Binding-site contacts:
Ligand atom O7 contacts residue THR156 of chain 1.B at 4.0 Å.
Ligand atom C2 contacts residue ASN154 of chain 1.B at 2.5 Å.
Ligand atom C8 contacts residue GLY150 of chain 1.B at 3.9 Å.
Ligand atom N2 contacts residue GLY150 of chain 1.B at 4.2 Å.
Ligand atom C3 contacts residue ASN154 of chain 1.B at 3.8 Å.
Ligand atom O5 contacts residue ASN154 of chain 1.B at 2.4 Å (h-bond).
Ligand atom C4 contacts residue ASN154 of chain 1.B at 4.3 Å.
Ligand atom C8 contacts residue ASN154 of chain 1.B at 4.4 Å.
Ligand atom C8 contacts residue ALA147 of chain 1.B at 3.3 Å (hydrophobic).
Ligand atom N2 contacts residue ASN154 of chain 1.B at 3.0 Å (h-bond).
Ligand atom C1 contacts residue GLY150 of chain 1.B at 4.1 Å.
Ligand atom C1 contacts residue ASN154 of chain 1.B at 1.4 Å.
Ligand atom C7 contacts residue GLY150 of chain 1.B at 4.0 Å.
Ligand atom O7 contacts residue GLY150 of chain 1.B at 4.5 Å.
Ligand atom C8 contacts residue SER151 of chain 1.B at 3.5 Å.
Ligand atom C7 contacts residue SER151 of chain 1.B at 4.1 Å.
Ligand atom C7 contacts residue ASN154 of chain 1.B at 3.1 Å.
Ligand atom C5 contacts residue ASN154 of chain 1.B at 3.7 Å.
Ligand atom O7 contacts residue ASN154 of chain 1.B at 2.8 Å (h-bond).

Sequence of chain 1.B:
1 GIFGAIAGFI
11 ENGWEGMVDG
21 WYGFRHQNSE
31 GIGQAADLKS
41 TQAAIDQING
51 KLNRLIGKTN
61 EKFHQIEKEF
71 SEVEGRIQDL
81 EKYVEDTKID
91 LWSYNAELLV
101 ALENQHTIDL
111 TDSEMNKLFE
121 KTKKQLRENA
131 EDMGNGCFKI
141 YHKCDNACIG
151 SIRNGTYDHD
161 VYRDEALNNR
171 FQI

This protein binds this small molecule.
Small molecule (SMILES): CC(=O)N[C@@H]1[C@@H](O)[C@H](O)[C@@H](CO)O[C@H]1O